Binding-site contacts:
Ligand atom NH2 contacts residue GLU35 of chain 1.A at 2.5 Å (salt-bridge).
Ligand atom CD contacts residue GLU35 of chain 1.A at 4.3 Å.
Ligand atom NH2 contacts residue TRP108 of chain 1.A at 3.6 Å.
Ligand atom N contacts residue ASN44 of chain 1.A at 4.3 Å.
Ligand atom NE contacts residue ALA110 of chain 1.A at 4.0 Å.
Ligand atom CZ contacts residue TRP108 of chain 1.A at 4.3 Å (hydrophobic).
Ligand atom CZ contacts residue ALA110 of chain 1.A at 3.6 Å (hydrophobic).
Ligand atom NH1 contacts residue ALA107 of chain 1.A at 4.2 Å.
Ligand atom NH2 contacts residue ALA110 of chain 1.A at 3.0 Å (h-bond).
Ligand atom CZ contacts residue VAL109 of chain 1.A at 3.4 Å (hydrophobic).
Ligand atom CZ contacts residue GLU35 of chain 1.A at 3.7 Å.
Ligand atom NE contacts residue VAL109 of chain 1.A at 3.7 Å.
Ligand atom NH2 contacts residue VAL109 of chain 1.A at 3.1 Å (h-bond).
Ligand atom NH1 contacts residue VAL109 of chain 1.A at 3.4 Å (h-bond).
Ligand atom CD contacts residue ALA110 of chain 1.A at 3.8 Å (hydrophobic).
Ligand atom CD contacts residue VAL109 of chain 1.A at 4.5 Å (hydrophobic).
Ligand atom O contacts residue ASN46 of chain 1.A at 4.3 Å.
Ligand atom NH1 contacts residue TRP108 of chain 1.A at 4.4 Å.

The protein below binds the small molecule below.
Small molecule (SMILES): NC(=[NH2+])NCCC[C@H](N)C(=O)O

Sequence of chain 1.A:
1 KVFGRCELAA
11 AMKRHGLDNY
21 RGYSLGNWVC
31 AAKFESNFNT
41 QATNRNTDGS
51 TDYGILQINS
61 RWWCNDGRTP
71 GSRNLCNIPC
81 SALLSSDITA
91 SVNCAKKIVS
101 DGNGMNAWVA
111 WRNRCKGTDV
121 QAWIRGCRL